Binding-site contacts:
Ligand atom O7 contacts residue THR619 of chain 1.E at 4.5 Å.
Ligand atom O7 contacts residue ASN617 of chain 1.E at 3.0 Å (h-bond).
Ligand atom C4 contacts residue ASN617 of chain 1.E at 4.2 Å.
Ligand atom C3 contacts residue ASN617 of chain 1.E at 3.8 Å.
Ligand atom C1 contacts residue ASN617 of chain 1.E at 1.4 Å.
Ligand atom C8 contacts residue ASN617 of chain 1.E at 4.3 Å.
Ligand atom C2 contacts residue ASN617 of chain 1.E at 2.4 Å.
Ligand atom C5 contacts residue ASN617 of chain 1.E at 3.7 Å.
Ligand atom O5 contacts residue ASN617 of chain 1.E at 2.4 Å (h-bond).
Ligand atom C7 contacts residue ASN617 of chain 1.E at 3.1 Å.
Ligand atom N2 contacts residue ASN617 of chain 1.E at 2.9 Å (h-bond).
Ligand atom O6 contacts residue GLN645 of chain 1.E at 4.0 Å.
Ligand atom C6 contacts residue GLN645 of chain 1.E at 3.5 Å.

Sequence of chain 1.E:
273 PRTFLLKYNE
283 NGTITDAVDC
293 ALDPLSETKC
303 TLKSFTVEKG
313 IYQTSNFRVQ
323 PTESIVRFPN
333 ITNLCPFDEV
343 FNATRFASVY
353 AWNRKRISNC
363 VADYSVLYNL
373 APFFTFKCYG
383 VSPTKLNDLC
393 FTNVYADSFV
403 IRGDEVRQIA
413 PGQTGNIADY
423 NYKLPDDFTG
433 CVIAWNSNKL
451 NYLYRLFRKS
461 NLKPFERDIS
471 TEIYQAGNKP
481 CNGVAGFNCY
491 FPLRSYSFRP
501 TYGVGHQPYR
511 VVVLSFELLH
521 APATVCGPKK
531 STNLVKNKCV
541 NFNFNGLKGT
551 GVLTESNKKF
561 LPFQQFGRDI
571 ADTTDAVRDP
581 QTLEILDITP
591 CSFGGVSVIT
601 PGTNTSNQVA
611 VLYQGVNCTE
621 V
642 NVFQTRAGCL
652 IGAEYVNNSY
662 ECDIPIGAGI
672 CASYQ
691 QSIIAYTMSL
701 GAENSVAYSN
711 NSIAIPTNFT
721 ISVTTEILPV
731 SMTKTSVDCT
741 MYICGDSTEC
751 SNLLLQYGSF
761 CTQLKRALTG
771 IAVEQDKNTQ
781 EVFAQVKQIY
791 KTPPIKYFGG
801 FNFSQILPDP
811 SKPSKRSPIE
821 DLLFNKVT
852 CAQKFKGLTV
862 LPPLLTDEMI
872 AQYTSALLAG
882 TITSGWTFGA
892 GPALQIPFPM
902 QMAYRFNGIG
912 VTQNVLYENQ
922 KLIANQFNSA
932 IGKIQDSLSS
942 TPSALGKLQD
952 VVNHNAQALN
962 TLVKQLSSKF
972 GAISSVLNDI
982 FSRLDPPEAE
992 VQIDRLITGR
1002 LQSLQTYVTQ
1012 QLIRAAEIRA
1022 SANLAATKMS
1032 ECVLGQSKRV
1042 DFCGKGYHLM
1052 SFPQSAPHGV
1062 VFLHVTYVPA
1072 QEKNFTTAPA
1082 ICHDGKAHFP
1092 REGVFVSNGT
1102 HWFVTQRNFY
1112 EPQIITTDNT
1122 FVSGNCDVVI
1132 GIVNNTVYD

A small-molecule ligand and the protein it binds are described below.
Small molecule (SMILES): CC(=O)N[C@@H]1[C@@H](O)[C@H](O)[C@@H](CO)O[C@H]1O